Sequence of chain 1.C:
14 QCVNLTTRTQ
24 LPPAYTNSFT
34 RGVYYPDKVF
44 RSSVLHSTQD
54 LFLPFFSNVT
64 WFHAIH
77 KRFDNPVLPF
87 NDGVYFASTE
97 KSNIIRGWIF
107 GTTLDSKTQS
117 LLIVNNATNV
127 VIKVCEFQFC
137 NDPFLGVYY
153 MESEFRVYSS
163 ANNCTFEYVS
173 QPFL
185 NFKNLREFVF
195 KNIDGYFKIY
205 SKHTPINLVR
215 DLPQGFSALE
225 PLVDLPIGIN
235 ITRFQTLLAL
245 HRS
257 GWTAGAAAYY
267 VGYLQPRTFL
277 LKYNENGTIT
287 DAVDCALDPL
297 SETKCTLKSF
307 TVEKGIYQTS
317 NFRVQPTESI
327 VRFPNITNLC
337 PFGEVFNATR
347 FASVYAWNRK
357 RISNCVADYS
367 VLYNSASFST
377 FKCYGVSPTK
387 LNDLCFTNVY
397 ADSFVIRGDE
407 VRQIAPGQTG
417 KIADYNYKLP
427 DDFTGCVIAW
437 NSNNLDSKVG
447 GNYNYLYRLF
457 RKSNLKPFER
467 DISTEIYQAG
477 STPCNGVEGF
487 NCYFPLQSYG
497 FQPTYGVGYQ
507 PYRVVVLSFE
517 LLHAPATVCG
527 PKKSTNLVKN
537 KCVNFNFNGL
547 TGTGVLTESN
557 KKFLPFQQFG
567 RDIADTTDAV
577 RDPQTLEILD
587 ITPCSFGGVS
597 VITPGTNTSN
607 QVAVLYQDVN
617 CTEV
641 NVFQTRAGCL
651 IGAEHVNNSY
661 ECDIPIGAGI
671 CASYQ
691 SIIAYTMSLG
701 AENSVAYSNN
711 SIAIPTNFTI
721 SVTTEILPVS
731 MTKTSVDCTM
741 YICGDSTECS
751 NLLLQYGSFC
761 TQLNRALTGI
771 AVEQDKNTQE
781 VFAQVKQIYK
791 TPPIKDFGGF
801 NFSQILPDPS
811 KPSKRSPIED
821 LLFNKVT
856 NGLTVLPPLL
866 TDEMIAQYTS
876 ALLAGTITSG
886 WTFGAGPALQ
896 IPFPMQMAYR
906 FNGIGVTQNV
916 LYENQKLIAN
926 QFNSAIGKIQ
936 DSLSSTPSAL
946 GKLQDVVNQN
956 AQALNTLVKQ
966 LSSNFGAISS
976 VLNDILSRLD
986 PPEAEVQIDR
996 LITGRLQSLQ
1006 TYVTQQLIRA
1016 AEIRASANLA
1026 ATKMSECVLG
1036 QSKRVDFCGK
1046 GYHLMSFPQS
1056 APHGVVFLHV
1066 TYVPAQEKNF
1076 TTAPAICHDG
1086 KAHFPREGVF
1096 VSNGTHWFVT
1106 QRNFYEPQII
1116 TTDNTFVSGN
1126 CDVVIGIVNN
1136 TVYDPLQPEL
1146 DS

This protein binds this small molecule.
Small molecule (SMILES): CC(=O)N[C@@H]1[C@@H](O)[C@H](O)[C@@H](CO)O[C@H]1O

Sequence of chain 1.B:
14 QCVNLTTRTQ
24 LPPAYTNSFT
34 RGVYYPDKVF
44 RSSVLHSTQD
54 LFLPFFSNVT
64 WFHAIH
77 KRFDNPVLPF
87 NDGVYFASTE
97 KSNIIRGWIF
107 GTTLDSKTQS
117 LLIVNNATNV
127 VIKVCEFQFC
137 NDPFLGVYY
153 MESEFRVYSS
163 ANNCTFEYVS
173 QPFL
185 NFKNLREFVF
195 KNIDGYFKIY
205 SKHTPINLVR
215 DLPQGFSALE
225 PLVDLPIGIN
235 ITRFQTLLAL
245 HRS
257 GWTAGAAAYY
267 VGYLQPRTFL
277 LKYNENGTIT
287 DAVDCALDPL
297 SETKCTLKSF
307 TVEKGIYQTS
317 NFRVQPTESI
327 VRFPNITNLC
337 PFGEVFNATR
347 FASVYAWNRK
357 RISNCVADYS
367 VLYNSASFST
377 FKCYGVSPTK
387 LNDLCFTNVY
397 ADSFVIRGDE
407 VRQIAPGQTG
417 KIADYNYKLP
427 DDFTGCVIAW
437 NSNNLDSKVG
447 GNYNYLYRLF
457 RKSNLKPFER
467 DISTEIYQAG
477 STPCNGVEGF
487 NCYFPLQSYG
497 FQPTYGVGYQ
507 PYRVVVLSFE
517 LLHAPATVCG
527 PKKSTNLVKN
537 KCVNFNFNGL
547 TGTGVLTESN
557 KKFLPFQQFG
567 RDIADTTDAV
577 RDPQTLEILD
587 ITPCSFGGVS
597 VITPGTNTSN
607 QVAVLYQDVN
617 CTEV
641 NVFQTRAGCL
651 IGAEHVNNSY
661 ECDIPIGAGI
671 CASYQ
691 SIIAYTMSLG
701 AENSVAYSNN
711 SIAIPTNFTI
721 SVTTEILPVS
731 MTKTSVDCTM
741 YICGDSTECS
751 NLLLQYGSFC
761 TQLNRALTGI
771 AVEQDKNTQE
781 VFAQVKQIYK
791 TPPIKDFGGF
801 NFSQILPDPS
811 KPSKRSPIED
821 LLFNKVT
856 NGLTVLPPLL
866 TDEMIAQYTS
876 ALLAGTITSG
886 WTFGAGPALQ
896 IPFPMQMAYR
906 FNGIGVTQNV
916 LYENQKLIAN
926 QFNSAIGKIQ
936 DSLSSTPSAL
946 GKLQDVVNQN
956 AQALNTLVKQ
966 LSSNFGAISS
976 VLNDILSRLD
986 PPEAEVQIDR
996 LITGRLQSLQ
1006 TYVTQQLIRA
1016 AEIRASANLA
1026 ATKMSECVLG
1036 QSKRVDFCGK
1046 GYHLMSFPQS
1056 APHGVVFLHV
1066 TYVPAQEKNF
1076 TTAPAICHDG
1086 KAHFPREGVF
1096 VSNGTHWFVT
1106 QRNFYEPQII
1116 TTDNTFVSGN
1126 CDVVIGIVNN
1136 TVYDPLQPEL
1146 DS

Binding-site contacts:
Ligand atom C4 contacts residue ASN709 of chain 1.B at 4.2 Å.
Ligand atom C7 contacts residue ASN709 of chain 1.B at 3.2 Å.
Ligand atom C3 contacts residue ASN709 of chain 1.B at 3.8 Å.
Ligand atom C2 contacts residue ASN709 of chain 1.B at 2.4 Å.
Ligand atom C8 contacts residue ASN709 of chain 1.B at 4.3 Å.
Ligand atom N2 contacts residue ASN709 of chain 1.B at 2.8 Å (h-bond).
Ligand atom C1 contacts residue ASN709 of chain 1.B at 1.4 Å.
Ligand atom O5 contacts residue ASP796 of chain 1.C at 3.8 Å.
Ligand atom C8 contacts residue ILE1130 of chain 1.B at 4.4 Å (hydrophobic).
Ligand atom C1 contacts residue ASP796 of chain 1.C at 4.2 Å.
Ligand atom O7 contacts residue ASN709 of chain 1.B at 3.2 Å (h-bond).
Ligand atom C5 contacts residue ASN709 of chain 1.B at 3.7 Å.
Ligand atom O5 contacts residue ASN709 of chain 1.B at 2.4 Å (h-bond).
Ligand atom C8 contacts residue GLY1131 of chain 1.B at 3.7 Å.